Sequence of chain 1.A:
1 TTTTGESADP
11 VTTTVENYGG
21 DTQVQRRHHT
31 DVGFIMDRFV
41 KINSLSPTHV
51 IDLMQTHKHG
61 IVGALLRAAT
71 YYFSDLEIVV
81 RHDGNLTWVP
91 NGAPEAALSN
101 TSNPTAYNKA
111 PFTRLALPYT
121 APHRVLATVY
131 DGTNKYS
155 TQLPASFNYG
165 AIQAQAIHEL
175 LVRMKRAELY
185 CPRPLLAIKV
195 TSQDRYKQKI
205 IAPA

The small molecule below binds the protein below.
Small molecule (SMILES): O=C(O)[C@@H]1O[C@@H](O[C@H]2[C@H](O)[C@@H](NS(=O)(=O)O)[C@@H](O)O[C@@H]2COS(=O)(=O)O)[C@H](OS(=O)(=O)O)[C@@H](O)[C@@H]1O[C@H]1O[C@H](COS(=O)(=O)O)[C@@H](O)[C@H](O)[C@H]1NS(=O)(=O)O

Binding-site contacts:
Ligand atom O1 contacts residue ASP133 of chain 1.B at 4.1 Å.
Ligand atom C1 contacts residue ARG135 of chain 1.B at 4.2 Å.
Ligand atom O3 contacts residue LYS193 of chain 1.A at 2.8 Å (salt-bridge).
Ligand atom O5S contacts residue TYR138 of chain 1.B at 4.2 Å.
Ligand atom O5S contacts residue ARG135 of chain 1.B at 3.6 Å.
Ligand atom C4 contacts residue LYS193 of chain 1.A at 3.4 Å.
Ligand atom C2 contacts residue LYS193 of chain 1.A at 3.6 Å.
Ligand atom O6S contacts residue ARG135 of chain 1.B at 3.7 Å.
Ligand atom O5 contacts residue LYS193 of chain 1.A at 4.2 Å.
Ligand atom O6B contacts residue LYS193 of chain 1.A at 4.1 Å.
Ligand atom C3 contacts residue LYS193 of chain 1.A at 3.6 Å.
Ligand atom S2 contacts residue ARG135 of chain 1.B at 4.0 Å.
Ligand atom O3S contacts residue LYS193 of chain 1.A at 3.1 Å (salt-bridge).
Ligand atom O4 contacts residue LYS193 of chain 1.A at 4.3 Å.
Ligand atom O4 contacts residue THR195 of chain 1.A at 3.7 Å.
Ligand atom O5 contacts residue LYS193 of chain 1.A at 3.6 Å.
Ligand atom O6 contacts residue ARG135 of chain 1.B at 3.6 Å.
Ligand atom O3S contacts residue THR134 of chain 1.B at 3.3 Å (h-bond).
Ligand atom O5 contacts residue ARG135 of chain 1.B at 3.2 Å.
Ligand atom S1 contacts residue LYS193 of chain 1.A at 4.2 Å.
Ligand atom C5 contacts residue ARG135 of chain 1.B at 4.1 Å.
Ligand atom O5 contacts residue THR134 of chain 1.B at 4.2 Å.
Ligand atom C5 contacts residue THR134 of chain 1.B at 3.9 Å.
Ligand atom O6 contacts residue LYS193 of chain 1.A at 3.5 Å.
Ligand atom O6S contacts residue LYS193 of chain 1.A at 3.4 Å.
Ligand atom C5 contacts residue LYS193 of chain 1.A at 4.3 Å.
Ligand atom C1 contacts residue ASP133 of chain 1.B at 4.0 Å.
Ligand atom S2 contacts residue LYS193 of chain 1.A at 4.2 Å.
Ligand atom C1 contacts residue LYS193 of chain 1.A at 4.2 Å.
Ligand atom N2 contacts residue LYS193 of chain 1.A at 4.5 Å.
Ligand atom C6 contacts residue ARG135 of chain 1.B at 3.8 Å.
Ligand atom C6 contacts residue LYS193 of chain 1.A at 4.3 Å.
Ligand atom C6 contacts residue THR134 of chain 1.B at 3.5 Å.
Ligand atom O1 contacts residue THR134 of chain 1.B at 4.2 Å.
Ligand atom C1 contacts residue LYS193 of chain 1.A at 4.5 Å.

Sequence of chain 1.B:
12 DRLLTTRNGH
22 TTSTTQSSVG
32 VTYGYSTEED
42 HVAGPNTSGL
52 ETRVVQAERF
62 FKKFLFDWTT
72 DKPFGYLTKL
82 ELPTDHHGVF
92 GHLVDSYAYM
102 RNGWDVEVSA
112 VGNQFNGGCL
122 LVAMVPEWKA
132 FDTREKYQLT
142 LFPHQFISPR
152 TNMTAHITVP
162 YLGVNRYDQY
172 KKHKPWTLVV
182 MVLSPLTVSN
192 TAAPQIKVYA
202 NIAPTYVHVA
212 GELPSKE